Sequence of chain 2.A:
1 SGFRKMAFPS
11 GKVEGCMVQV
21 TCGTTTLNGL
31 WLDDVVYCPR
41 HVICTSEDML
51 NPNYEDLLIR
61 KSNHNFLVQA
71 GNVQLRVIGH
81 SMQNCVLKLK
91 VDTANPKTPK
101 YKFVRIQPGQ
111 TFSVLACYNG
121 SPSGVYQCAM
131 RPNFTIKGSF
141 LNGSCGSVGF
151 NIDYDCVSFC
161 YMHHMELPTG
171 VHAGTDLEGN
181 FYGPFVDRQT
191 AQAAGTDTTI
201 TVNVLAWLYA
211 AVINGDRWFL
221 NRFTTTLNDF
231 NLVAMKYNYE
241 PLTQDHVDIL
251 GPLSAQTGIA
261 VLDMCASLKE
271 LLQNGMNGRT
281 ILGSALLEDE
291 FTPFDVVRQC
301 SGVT

Sequence of chain 1.A:
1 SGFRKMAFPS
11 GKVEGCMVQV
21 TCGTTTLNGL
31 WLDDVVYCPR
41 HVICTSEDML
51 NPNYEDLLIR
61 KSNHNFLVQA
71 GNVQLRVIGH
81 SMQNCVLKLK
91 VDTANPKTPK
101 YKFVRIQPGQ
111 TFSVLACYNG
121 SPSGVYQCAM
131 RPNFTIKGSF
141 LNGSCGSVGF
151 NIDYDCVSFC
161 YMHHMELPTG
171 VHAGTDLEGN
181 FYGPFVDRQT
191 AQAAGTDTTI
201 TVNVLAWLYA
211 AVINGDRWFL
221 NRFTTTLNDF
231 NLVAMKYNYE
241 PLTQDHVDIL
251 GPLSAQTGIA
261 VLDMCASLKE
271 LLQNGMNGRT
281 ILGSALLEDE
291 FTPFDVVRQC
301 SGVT

This protein binds this small molecule.
Small molecule (SMILES): COC[C@H](NC(=O)C[C@@H]1C(=O)Nc2ccc(F)cc21)c1cccc(Br)c1

Binding-site contacts:
Ligand atom N1 contacts residue GLU166 of chain 2.A at 3.0 Å (salt-bridge).
Ligand atom C12 contacts residue ASN142 of chain 2.A at 3.9 Å.
Ligand atom C15 contacts residue MET165 of chain 2.A at 3.7 Å (hydrophobic).
Ligand atom BR contacts residue MET49 of chain 2.A at 3.6 Å.
Ligand atom C7 contacts residue PHE140 of chain 2.A at 3.9 Å (hydrophobic).
Ligand atom C12 contacts residue LEU141 of chain 2.A at 3.9 Å (hydrophobic).
Ligand atom C16 contacts residue MET165 of chain 2.A at 3.3 Å (hydrophobic).
Ligand atom C15 contacts residue ARG188 of chain 2.A at 3.4 Å.
Ligand atom N1 contacts residue PHE140 of chain 2.A at 3.1 Å (h-bond).
Ligand atom O2 contacts residue MET165 of chain 2.A at 3.8 Å.
Ligand atom C5 contacts residue LEU141 of chain 2.A at 3.8 Å (hydrophobic).
Ligand atom C16 contacts residue ARG188 of chain 2.A at 3.4 Å.
Ligand atom C3 contacts residue MET165 of chain 2.A at 3.9 Å (hydrophobic).
Ligand atom C10 contacts residue ASN142 of chain 2.A at 3.6 Å.
Ligand atom BR contacts residue HIS164 of chain 2.A at 3.7 Å.
Ligand atom C17 contacts residue MET165 of chain 2.A at 3.5 Å (hydrophobic).
Ligand atom C18 contacts residue MET165 of chain 2.A at 3.7 Å (hydrophobic).
Ligand atom C9 contacts residue ASN142 of chain 2.A at 3.9 Å.
Ligand atom BR contacts residue HIS41 of chain 2.A at 3.2 Å.
Ligand atom C18 contacts residue HIS164 of chain 2.A at 3.9 Å.
Ligand atom C16 contacts residue GLN189 of chain 2.A at 3.9 Å.
Ligand atom C16 contacts residue MET49 of chain 2.A at 3.9 Å (hydrophobic).
Ligand atom C6 contacts residue PHE140 of chain 2.A at 3.8 Å (hydrophobic).
Ligand atom O2 contacts residue PHE140 of chain 2.A at 3.5 Å.
Ligand atom C11 contacts residue ASN142 of chain 2.A at 3.6 Å.
Ligand atom C15 contacts residue GLN189 of chain 2.A at 3.6 Å.
Ligand atom C4 contacts residue MET165 of chain 2.A at 3.9 Å (hydrophobic).
Ligand atom O1 contacts residue MET165 of chain 2.A at 3.8 Å.
Ligand atom C7 contacts residue LEU141 of chain 2.A at 3.9 Å (hydrophobic).
Ligand atom C4 contacts residue CYS145 of chain 2.A at 3.5 Å (hydrophobic).
Ligand atom C17 contacts residue MET49 of chain 2.A at 3.5 Å (hydrophobic).
Ligand atom O2 contacts residue HIS163 of chain 2.A at 2.7 Å (h-bond).
Ligand atom F contacts residue ASN142 of chain 2.A at 3.3 Å.
Ligand atom C3 contacts residue GLU166 of chain 2.A at 3.7 Å.
Ligand atom O1 contacts residue GLU166 of chain 2.A at 2.9 Å (salt-bridge).
Ligand atom O2 contacts residue GLU166 of chain 2.A at 3.4 Å.
Ligand atom BR contacts residue ASP187 of chain 2.A at 3.5 Å.
Ligand atom C6 contacts residue GLU166 of chain 2.A at 3.6 Å.
Ligand atom O2 contacts residue HIS172 of chain 2.A at 3.6 Å.
Ligand atom C6 contacts residue HIS163 of chain 2.A at 3.8 Å.